Sequence of chain 1.B:
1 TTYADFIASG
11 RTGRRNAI

This protein binds this small molecule.
Small molecule (SMILES): CN[C@@H]1C[C@H]2O[C@@](C)([C@@H]1OC)n1c3ccccc3c3c4c(c5c6ccccc6n2c5c31)C(=O)NC4

Binding-site contacts:
Ligand atom C3 contacts residue PHE328 of chain 1.A at 3.7 Å (hydrophobic).
Ligand atom C27 contacts residue GLU171 of chain 1.A at 3.7 Å.
Ligand atom O5 contacts residue GLU122 of chain 1.A at 3.8 Å.
Ligand atom C14 contacts residue THR184 of chain 1.A at 3.7 Å.
Ligand atom C8 contacts residue GLU122 of chain 1.A at 3.7 Å.
Ligand atom O5 contacts residue LEU124 of chain 1.A at 2.8 Å (h-bond).
Ligand atom C2 contacts residue PHE328 of chain 1.A at 3.8 Å (hydrophobic).
Ligand atom C8 contacts residue LEU124 of chain 1.A at 3.6 Å (hydrophobic).
Ligand atom C24 contacts residue GLU128 of chain 1.A at 3.4 Å.
Ligand atom C27 contacts residue ASN172 of chain 1.A at 3.8 Å.
Ligand atom C13 contacts residue LEU121 of chain 1.A at 3.6 Å (hydrophobic).
Ligand atom C4 contacts residue LEU124 of chain 1.A at 3.5 Å (hydrophobic).
Ligand atom C27 contacts residue MET174 of chain 1.A at 3.7 Å (hydrophobic).
Ligand atom C27 contacts residue THR184 of chain 1.A at 3.4 Å.
Ligand atom C28 contacts residue GLU171 of chain 1.A at 3.6 Å.
Ligand atom O4 contacts residue GLY51 of chain 1.A at 3.8 Å.
Ligand atom C1 contacts residue LEU50 of chain 1.A at 3.8 Å (hydrophobic).
Ligand atom O6 contacts residue GLU171 of chain 1.A at 3.8 Å.
Ligand atom C15 contacts residue ASP185 of chain 1.A at 3.8 Å.
Ligand atom C8 contacts residue ALA71 of chain 1.A at 3.4 Å (hydrophobic).
Ligand atom C15 contacts residue LYS73 of chain 1.A at 3.7 Å.
Ligand atom C3 contacts residue LEU124 of chain 1.A at 3.6 Å (hydrophobic).
Ligand atom C28 contacts residue GLU128 of chain 1.A at 3.4 Å.
Ligand atom N4 contacts residue GLU171 of chain 1.A at 2.9 Å (salt-bridge).
Ligand atom O6 contacts residue MET174 of chain 1.A at 3.5 Å.
Ligand atom C17 contacts residue VAL58 of chain 1.A at 3.6 Å (hydrophobic).
Ligand atom N1 contacts residue GLU122 of chain 1.A at 2.8 Å (salt-bridge).
Ligand atom N1 contacts residue ALA71 of chain 1.A at 3.4 Å.
Ligand atom C7 contacts residue ALA71 of chain 1.A at 3.8 Å (hydrophobic).
Ligand atom N1 contacts residue LEU124 of chain 1.A at 3.3 Å.
Ligand atom O5 contacts residue ALA71 of chain 1.A at 3.6 Å.
Ligand atom C25 contacts residue LEU50 of chain 1.A at 3.5 Å (hydrophobic).
Ligand atom C20 contacts residue LEU50 of chain 1.A at 3.8 Å (hydrophobic).
Ligand atom C26 contacts residue VAL58 of chain 1.A at 3.7 Å (hydrophobic).
Ligand atom C9 contacts residue GLU122 of chain 1.A at 3.8 Å.
Ligand atom C26 contacts residue TYR55 of chain 1.A at 3.4 Å (hydrophobic).
Ligand atom C9 contacts residue ALA71 of chain 1.A at 3.8 Å (hydrophobic).
Ligand atom O5 contacts residue TYR123 of chain 1.A at 3.5 Å.
Ligand atom N4 contacts residue GLU128 of chain 1.A at 3.3 Å (salt-bridge).
Ligand atom N2 contacts residue VAL58 of chain 1.A at 3.6 Å.

Sequence of chain 1.A:
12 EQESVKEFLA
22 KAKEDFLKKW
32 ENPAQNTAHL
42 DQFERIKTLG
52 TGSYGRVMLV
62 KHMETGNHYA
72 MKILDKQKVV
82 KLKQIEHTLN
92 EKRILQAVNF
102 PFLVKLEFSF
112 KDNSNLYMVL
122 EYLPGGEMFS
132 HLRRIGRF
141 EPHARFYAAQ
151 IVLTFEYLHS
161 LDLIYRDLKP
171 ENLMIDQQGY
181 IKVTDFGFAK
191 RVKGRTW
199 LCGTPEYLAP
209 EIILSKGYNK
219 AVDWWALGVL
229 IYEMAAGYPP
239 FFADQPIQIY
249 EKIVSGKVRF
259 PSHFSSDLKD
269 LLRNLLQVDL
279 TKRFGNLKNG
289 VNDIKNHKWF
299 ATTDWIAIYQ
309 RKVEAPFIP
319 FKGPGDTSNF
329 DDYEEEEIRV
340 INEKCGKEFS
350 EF